Sequence of chain 2.A:
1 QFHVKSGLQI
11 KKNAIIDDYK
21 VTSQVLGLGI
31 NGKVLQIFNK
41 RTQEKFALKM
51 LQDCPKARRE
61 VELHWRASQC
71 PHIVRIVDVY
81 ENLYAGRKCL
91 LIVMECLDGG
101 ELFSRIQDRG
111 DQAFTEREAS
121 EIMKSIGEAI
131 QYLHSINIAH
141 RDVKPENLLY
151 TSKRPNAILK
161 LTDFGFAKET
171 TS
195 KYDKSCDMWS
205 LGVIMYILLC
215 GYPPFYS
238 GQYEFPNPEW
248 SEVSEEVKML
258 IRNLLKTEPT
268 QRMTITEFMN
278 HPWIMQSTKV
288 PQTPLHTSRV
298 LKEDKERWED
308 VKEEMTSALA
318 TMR

A small-molecule ligand and the protein it binds are described below.
Small molecule (SMILES): COc1ccc2sc3c(c2c1)NC[C@@H](CN)NC3=O

Binding-site contacts:
Ligand atom C9 contacts residue LYS49 of chain 2.A at 4.1 Å.
Ligand atom S7 contacts residue MET94 of chain 2.A at 3.6 Å.
Ligand atom N16 contacts residue GLY27 of chain 2.A at 3.5 Å.
Ligand atom O10 contacts residue ASP163 of chain 2.A at 3.5 Å.
Ligand atom N14 contacts residue GLU146 of chain 2.A at 3.5 Å (salt-bridge).
Ligand atom C12 contacts residue GLY29 of chain 2.A at 3.9 Å.
Ligand atom C12 contacts residue THR162 of chain 2.A at 4.1 Å.
Ligand atom C3 contacts residue ALA47 of chain 2.A at 3.9 Å (hydrophobic).
Ligand atom C13 contacts residue THR162 of chain 2.A at 3.4 Å.
Ligand atom C9 contacts residue ASP163 of chain 2.A at 3.8 Å.
Ligand atom O2 contacts residue LEU97 of chain 2.A at 3.0 Å (h-bond).
Ligand atom S7 contacts residue THR162 of chain 2.A at 3.8 Å.
Ligand atom N14 contacts residue ASN147 of chain 2.A at 4.0 Å.
Ligand atom C9 contacts residue THR162 of chain 2.A at 3.5 Å.
Ligand atom C5 contacts residue ALA47 of chain 2.A at 3.8 Å (hydrophobic).
Ligand atom C1 contacts residue LEU97 of chain 2.A at 3.4 Å (hydrophobic).
Ligand atom O10 contacts residue LYS49 of chain 2.A at 3.1 Å.
Ligand atom C4 contacts residue ALA47 of chain 2.A at 3.4 Å (hydrophobic).
Ligand atom N11 contacts residue GLY29 of chain 2.A at 4.0 Å.
Ligand atom O2 contacts residue CYS96 of chain 2.A at 3.9 Å.
Ligand atom N16 contacts residue VAL34 of chain 2.A at 3.8 Å.
Ligand atom C13 contacts residue ASN147 of chain 2.A at 3.2 Å.
Ligand atom C15 contacts residue LEU28 of chain 2.A at 3.7 Å (hydrophobic).
Ligand atom C8 contacts residue THR162 of chain 2.A at 3.5 Å.
Ligand atom C5 contacts residue GLU95 of chain 2.A at 4.1 Å.
Ligand atom N11 contacts residue THR162 of chain 2.A at 3.6 Å (h-bond).
Ligand atom C4 contacts residue LEU97 of chain 2.A at 4.0 Å (hydrophobic).
Ligand atom C17 contacts residue VAL34 of chain 2.A at 3.9 Å (hydrophobic).
Ligand atom C3 contacts residue LEU97 of chain 2.A at 4.0 Å (hydrophobic).
Ligand atom C5 contacts residue MET94 of chain 2.A at 3.6 Å (hydrophobic).
Ligand atom N11 contacts residue ASN147 of chain 2.A at 3.8 Å.
Ligand atom C13 contacts residue GLU146 of chain 2.A at 4.0 Å.
Ligand atom N11 contacts residue ASP163 of chain 2.A at 3.4 Å.
Ligand atom C15 contacts residue GLY27 of chain 2.A at 3.6 Å.
Ligand atom C6 contacts residue MET94 of chain 2.A at 4.0 Å (hydrophobic).
Ligand atom C15 contacts residue VAL34 of chain 2.A at 4.0 Å (hydrophobic).
Ligand atom C4 contacts residue GLU95 of chain 2.A at 3.5 Å.
Ligand atom C15 contacts residue GLY29 of chain 2.A at 3.5 Å.
Ligand atom C19 contacts residue VAL34 of chain 2.A at 4.1 Å (hydrophobic).
Ligand atom C12 contacts residue ASN147 of chain 2.A at 3.9 Å.